This protein binds this small molecule.
Small molecule (SMILES): CC(=O)N[C@H]1[C@H](O[C@H]2[C@H](O)[C@@H](NC(C)=O)CO[C@@H]2CO)O[C@H](CO)[C@@H](O[C@@H]2O[C@H](CO)[C@@H](O)[C@H](O)[C@@H]2O)[C@@H]1O

Binding-site contacts:
Ligand atom C1 contacts residue TRP74 of chain 1.H at 3.8 Å (hydrophobic).
Ligand atom N2 contacts residue GLN132 of chain 1.G at 4.2 Å.
Ligand atom O5 contacts residue TRP74 of chain 1.H at 3.6 Å.
Ligand atom C8 contacts residue GLN132 of chain 1.G at 4.2 Å.
Ligand atom C3 contacts residue TRP74 of chain 1.H at 3.6 Å (hydrophobic).
Ligand atom C5 contacts residue TRP74 of chain 1.H at 4.4 Å (hydrophobic).
Ligand atom C8 contacts residue ASN133 of chain 1.G at 4.5 Å.
Ligand atom O3 contacts residue TRP74 of chain 1.H at 3.2 Å.
Ligand atom C1 contacts residue TRP74 of chain 1.H at 3.9 Å (hydrophobic).
Ligand atom C1 contacts residue ASN133 of chain 1.G at 1.4 Å.
Ligand atom C4 contacts residue ASN133 of chain 1.G at 4.2 Å.
Ligand atom N2 contacts residue ASN133 of chain 1.G at 2.9 Å (h-bond).
Ligand atom O5 contacts residue ASN133 of chain 1.G at 2.3 Å (h-bond).
Ligand atom C4 contacts residue TRP74 of chain 1.H at 3.7 Å (hydrophobic).
Ligand atom O5 contacts residue TRP74 of chain 1.H at 4.2 Å.
Ligand atom C2 contacts residue ASN133 of chain 1.G at 2.4 Å.
Ligand atom C2 contacts residue TRP74 of chain 1.H at 3.4 Å (hydrophobic).
Ligand atom N2 contacts residue TRP74 of chain 1.H at 4.2 Å.
Ligand atom C5 contacts residue TRP74 of chain 1.H at 4.2 Å (hydrophobic).
Ligand atom C7 contacts residue ASN133 of chain 1.G at 3.3 Å.
Ligand atom O7 contacts residue ASN133 of chain 1.G at 3.2 Å (h-bond).
Ligand atom C3 contacts residue ASN133 of chain 1.G at 3.8 Å.
Ligand atom O4 contacts residue TRP74 of chain 1.H at 3.9 Å.
Ligand atom C5 contacts residue ASN133 of chain 1.G at 3.6 Å.
Ligand atom C6 contacts residue TRP74 of chain 1.H at 4.0 Å (hydrophobic).

Sequence of chain 1.G:
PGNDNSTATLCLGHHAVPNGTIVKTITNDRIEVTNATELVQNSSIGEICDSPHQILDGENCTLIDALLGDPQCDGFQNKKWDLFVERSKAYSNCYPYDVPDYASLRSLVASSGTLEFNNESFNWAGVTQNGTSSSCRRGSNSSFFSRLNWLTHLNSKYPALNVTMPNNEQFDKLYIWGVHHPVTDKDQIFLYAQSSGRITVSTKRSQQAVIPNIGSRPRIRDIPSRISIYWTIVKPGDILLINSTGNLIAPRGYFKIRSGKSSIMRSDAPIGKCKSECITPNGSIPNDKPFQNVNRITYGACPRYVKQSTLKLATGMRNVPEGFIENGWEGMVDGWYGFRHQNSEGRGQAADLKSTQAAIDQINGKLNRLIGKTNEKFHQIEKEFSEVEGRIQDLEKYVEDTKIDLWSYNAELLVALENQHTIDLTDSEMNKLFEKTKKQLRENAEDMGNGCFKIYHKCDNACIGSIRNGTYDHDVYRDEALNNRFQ

Sequence of chain 1.H:
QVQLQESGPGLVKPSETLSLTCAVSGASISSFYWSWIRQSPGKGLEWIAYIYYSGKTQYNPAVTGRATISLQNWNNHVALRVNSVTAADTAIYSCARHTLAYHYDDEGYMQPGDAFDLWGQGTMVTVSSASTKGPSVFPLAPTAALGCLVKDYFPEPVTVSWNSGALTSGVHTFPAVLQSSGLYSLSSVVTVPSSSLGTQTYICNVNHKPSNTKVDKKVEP